Sequence of chain 1.B:
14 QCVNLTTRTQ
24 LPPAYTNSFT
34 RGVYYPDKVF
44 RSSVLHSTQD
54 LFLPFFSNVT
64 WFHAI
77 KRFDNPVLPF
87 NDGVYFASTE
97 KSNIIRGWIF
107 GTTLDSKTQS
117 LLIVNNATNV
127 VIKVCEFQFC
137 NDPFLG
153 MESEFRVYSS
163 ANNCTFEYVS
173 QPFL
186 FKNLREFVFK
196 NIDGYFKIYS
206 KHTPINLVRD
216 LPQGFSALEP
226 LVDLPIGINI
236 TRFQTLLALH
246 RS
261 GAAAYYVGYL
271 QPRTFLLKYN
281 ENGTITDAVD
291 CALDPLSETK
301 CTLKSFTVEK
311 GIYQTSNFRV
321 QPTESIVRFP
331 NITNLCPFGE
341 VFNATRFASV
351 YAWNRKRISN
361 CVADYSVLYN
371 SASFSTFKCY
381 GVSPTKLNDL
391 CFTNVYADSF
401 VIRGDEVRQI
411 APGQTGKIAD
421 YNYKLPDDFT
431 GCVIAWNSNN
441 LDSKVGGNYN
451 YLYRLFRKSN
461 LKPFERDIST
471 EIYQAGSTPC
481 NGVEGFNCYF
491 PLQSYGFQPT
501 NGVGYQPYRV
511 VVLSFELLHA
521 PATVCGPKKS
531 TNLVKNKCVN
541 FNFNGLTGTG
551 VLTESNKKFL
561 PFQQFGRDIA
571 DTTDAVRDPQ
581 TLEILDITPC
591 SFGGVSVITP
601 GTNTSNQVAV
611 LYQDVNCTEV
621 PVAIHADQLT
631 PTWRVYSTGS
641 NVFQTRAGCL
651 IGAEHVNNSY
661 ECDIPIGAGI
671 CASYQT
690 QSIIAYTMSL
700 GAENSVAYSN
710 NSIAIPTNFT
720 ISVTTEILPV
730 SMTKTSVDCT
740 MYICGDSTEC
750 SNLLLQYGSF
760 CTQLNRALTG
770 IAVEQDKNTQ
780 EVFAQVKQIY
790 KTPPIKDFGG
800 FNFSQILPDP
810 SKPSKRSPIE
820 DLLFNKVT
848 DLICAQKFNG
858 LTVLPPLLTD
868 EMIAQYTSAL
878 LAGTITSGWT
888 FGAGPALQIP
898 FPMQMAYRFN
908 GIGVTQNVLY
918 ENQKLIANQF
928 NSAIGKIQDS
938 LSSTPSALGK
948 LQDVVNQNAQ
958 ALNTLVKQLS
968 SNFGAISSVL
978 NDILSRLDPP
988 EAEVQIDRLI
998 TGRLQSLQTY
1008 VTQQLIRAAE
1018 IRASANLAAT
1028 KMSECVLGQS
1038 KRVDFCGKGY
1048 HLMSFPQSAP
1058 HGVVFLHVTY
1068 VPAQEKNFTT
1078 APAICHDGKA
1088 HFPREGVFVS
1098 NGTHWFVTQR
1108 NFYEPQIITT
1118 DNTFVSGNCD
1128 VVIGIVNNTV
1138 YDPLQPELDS

This small molecule binds to this protein.
Small molecule (SMILES): CC(=O)N[C@H]1[C@H](O[C@H]2[C@H](O)[C@@H](NC(C)=O)CO[C@@H]2CO)O[C@H](CO)[C@@H](O)[C@@H]1O

Sequence of chain 1.C:
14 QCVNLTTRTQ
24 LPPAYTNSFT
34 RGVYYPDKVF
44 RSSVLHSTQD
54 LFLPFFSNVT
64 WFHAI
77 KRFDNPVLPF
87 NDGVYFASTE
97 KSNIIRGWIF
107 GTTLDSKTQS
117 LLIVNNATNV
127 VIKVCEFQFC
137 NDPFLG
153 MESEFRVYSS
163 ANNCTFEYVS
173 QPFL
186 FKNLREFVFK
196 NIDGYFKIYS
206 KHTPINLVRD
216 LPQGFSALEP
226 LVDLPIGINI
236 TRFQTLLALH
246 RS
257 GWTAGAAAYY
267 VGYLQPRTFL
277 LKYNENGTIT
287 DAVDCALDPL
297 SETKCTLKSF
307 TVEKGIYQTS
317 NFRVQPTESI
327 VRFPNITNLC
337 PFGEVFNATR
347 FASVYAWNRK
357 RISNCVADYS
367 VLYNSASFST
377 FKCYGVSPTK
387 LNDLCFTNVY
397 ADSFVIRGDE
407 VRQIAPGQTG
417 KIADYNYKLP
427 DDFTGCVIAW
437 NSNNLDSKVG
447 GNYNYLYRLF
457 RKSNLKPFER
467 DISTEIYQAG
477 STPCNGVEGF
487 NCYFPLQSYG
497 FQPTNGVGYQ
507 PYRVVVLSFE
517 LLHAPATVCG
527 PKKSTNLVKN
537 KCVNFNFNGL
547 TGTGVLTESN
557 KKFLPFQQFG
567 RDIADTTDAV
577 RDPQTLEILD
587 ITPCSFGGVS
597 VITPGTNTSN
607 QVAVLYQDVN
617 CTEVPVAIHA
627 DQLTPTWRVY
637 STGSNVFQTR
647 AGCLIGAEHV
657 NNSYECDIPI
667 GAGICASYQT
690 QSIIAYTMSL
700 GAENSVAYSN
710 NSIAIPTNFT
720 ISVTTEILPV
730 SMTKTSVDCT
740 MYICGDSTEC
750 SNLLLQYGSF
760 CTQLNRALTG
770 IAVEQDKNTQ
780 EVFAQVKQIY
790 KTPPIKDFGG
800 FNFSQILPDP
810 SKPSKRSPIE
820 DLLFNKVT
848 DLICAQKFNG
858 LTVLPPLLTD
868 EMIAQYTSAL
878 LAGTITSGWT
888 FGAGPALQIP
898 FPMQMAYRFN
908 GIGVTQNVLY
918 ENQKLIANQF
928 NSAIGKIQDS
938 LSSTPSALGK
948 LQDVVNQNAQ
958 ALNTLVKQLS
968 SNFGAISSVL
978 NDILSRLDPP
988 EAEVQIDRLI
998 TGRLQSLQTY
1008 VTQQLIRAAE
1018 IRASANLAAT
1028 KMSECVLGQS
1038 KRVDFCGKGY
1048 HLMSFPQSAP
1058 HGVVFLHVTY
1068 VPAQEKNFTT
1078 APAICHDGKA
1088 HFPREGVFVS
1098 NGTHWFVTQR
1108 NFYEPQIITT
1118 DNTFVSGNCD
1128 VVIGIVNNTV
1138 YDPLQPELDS

Binding-site contacts:
Ligand atom O7 contacts residue TYR707 of chain 1.B at 3.7 Å.
Ligand atom C3 contacts residue ASP796 of chain 1.C at 3.2 Å.
Ligand atom N2 contacts residue ASN709 of chain 1.B at 2.8 Å (h-bond).
Ligand atom C6 contacts residue ASN709 of chain 1.B at 4.3 Å.
Ligand atom C5 contacts residue ASN709 of chain 1.B at 3.7 Å.
Ligand atom O7 contacts residue ASN709 of chain 1.B at 4.3 Å.
Ligand atom C3 contacts residue ASN709 of chain 1.B at 3.7 Å.
Ligand atom C4 contacts residue ASN709 of chain 1.B at 4.0 Å.
Ligand atom O5 contacts residue ASN709 of chain 1.B at 2.4 Å (h-bond).
Ligand atom O7 contacts residue ASP796 of chain 1.C at 2.9 Å (salt-bridge).
Ligand atom C7 contacts residue ASN709 of chain 1.B at 3.4 Å.
Ligand atom C1 contacts residue ASN709 of chain 1.B at 1.4 Å.
Ligand atom C8 contacts residue ASP796 of chain 1.C at 3.8 Å.
Ligand atom C2 contacts residue ASP796 of chain 1.C at 3.8 Å.
Ligand atom C2 contacts residue ASN709 of chain 1.B at 2.3 Å.
Ligand atom O3 contacts residue ASP796 of chain 1.C at 3.0 Å (salt-bridge).
Ligand atom C7 contacts residue ASP796 of chain 1.C at 3.8 Å.
Ligand atom C8 contacts residue ASN709 of chain 1.B at 3.5 Å.
Ligand atom N2 contacts residue ASP796 of chain 1.C at 3.1 Å (salt-bridge).
Ligand atom O6 contacts residue ILE794 of chain 1.C at 4.3 Å.